Binding-site contacts:
Ligand atom C06 contacts residue HEM1 of chain 1.E at 3.7 Å.
Ligand atom C11 contacts residue HEM1 of chain 1.E at 3.2 Å.
Ligand atom C04 contacts residue HEM1 of chain 1.E at 3.7 Å.
Ligand atom C08 contacts residue HEM1 of chain 1.E at 3.9 Å.
Ligand atom C02 contacts residue HEM1 of chain 1.E at 3.5 Å.
Ligand atom C06 contacts residue PHE313 of chain 1.A at 3.9 Å (hydrophobic).
Ligand atom C02 contacts residue PRO294 of chain 1.A at 4.0 Å (hydrophobic).
Ligand atom N02 contacts residue TRP316 of chain 1.A at 2.8 Å (h-bond).
Ligand atom C09 contacts residue HEM1 of chain 1.E at 3.3 Å.
Ligand atom C21 contacts residue HEM1 of chain 1.E at 3.8 Å.
Ligand atom C10 contacts residue GLU321 of chain 1.A at 3.5 Å.
Ligand atom C07 contacts residue VAL296 of chain 1.A at 3.2 Å (hydrophobic).
Ligand atom C06 contacts residue VAL296 of chain 1.A at 3.4 Å (hydrophobic).
Ligand atom N02 contacts residue GLU321 of chain 1.A at 2.7 Å (salt-bridge).
Ligand atom C07 contacts residue HEM1 of chain 1.E at 3.8 Å.
Ligand atom C09 contacts residue GLU321 of chain 1.A at 3.5 Å.
Ligand atom N02 contacts residue HEM1 of chain 1.E at 3.4 Å.
Ligand atom C32 contacts residue ARG332 of chain 1.A at 4.0 Å.
Ligand atom C24 contacts residue HEM1 of chain 1.E at 3.8 Å.
Ligand atom N02 contacts residue TYR317 of chain 1.A at 3.7 Å.
Ligand atom C31 contacts residue HEM1 of chain 1.E at 3.2 Å.
Ligand atom C29 contacts residue H4B1 of chain 1.F at 3.2 Å.
Ligand atom C24 contacts residue TRP407 of chain 1.A at 3.9 Å (hydrophobic).
Ligand atom C05 contacts residue HEM1 of chain 1.E at 3.9 Å.
Ligand atom C02 contacts residue TRP316 of chain 1.A at 3.9 Å (hydrophobic).
Ligand atom N01 contacts residue GLU321 of chain 1.A at 2.6 Å (salt-bridge).
Ligand atom C25 contacts residue TRP407 of chain 1.A at 3.9 Å (hydrophobic).
Ligand atom C23 contacts residue HEM1 of chain 1.E at 3.0 Å.
Ligand atom C11 contacts residue PHE313 of chain 1.A at 3.7 Å (hydrophobic).
Ligand atom C25 contacts residue HEM1 of chain 1.E at 3.6 Å.
Ligand atom C03 contacts residue HEM1 of chain 1.E at 3.2 Å.
Ligand atom C22 contacts residue HEM1 of chain 1.E at 3.1 Å.
Ligand atom C26 contacts residue HEM1 of chain 1.E at 3.0 Å.
Ligand atom N01 contacts residue HEM1 of chain 1.E at 3.7 Å.
Ligand atom C31 contacts residue H4B1 of chain 1.F at 3.4 Å.
Ligand atom C02 contacts residue GLU321 of chain 1.A at 3.5 Å.
Ligand atom O27 contacts residue TRP407 of chain 1.A at 3.8 Å.
Ligand atom N30 contacts residue H4B1 of chain 1.F at 3.2 Å (h-bond).
Ligand atom C10 contacts residue HEM1 of chain 1.E at 3.8 Å.
Ligand atom N02 contacts residue PRO294 of chain 1.A at 3.8 Å.

Sequence of chain 1.A:
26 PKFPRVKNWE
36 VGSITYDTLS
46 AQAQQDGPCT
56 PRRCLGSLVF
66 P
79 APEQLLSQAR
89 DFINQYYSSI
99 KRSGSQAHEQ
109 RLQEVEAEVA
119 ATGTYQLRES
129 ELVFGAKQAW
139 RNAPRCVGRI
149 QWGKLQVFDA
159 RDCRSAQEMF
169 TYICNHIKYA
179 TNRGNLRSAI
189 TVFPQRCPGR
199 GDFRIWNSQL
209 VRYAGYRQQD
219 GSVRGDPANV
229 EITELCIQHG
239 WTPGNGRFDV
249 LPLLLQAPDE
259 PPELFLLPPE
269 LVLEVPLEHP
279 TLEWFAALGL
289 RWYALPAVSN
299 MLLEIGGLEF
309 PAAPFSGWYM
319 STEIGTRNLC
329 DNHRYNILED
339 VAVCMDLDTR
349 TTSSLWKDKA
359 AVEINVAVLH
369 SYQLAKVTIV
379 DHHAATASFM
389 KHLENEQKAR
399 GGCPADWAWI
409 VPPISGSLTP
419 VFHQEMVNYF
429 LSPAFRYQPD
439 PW

This small molecule binds to this protein.
Small molecule (SMILES): Cc1cc(N)nc2cc(-c3ccc4c(c3)CN(C)CCO4)ccc12